The small molecule below binds the protein below.
Small molecule (SMILES): CC(=O)N[C@H]1[C@H](O[C@H]2[C@H](O)[C@@H](NC(C)=O)CO[C@@H]2CO)O[C@H](CO)[C@@H](O)[C@@H]1O

Sequence of chain 1.D:
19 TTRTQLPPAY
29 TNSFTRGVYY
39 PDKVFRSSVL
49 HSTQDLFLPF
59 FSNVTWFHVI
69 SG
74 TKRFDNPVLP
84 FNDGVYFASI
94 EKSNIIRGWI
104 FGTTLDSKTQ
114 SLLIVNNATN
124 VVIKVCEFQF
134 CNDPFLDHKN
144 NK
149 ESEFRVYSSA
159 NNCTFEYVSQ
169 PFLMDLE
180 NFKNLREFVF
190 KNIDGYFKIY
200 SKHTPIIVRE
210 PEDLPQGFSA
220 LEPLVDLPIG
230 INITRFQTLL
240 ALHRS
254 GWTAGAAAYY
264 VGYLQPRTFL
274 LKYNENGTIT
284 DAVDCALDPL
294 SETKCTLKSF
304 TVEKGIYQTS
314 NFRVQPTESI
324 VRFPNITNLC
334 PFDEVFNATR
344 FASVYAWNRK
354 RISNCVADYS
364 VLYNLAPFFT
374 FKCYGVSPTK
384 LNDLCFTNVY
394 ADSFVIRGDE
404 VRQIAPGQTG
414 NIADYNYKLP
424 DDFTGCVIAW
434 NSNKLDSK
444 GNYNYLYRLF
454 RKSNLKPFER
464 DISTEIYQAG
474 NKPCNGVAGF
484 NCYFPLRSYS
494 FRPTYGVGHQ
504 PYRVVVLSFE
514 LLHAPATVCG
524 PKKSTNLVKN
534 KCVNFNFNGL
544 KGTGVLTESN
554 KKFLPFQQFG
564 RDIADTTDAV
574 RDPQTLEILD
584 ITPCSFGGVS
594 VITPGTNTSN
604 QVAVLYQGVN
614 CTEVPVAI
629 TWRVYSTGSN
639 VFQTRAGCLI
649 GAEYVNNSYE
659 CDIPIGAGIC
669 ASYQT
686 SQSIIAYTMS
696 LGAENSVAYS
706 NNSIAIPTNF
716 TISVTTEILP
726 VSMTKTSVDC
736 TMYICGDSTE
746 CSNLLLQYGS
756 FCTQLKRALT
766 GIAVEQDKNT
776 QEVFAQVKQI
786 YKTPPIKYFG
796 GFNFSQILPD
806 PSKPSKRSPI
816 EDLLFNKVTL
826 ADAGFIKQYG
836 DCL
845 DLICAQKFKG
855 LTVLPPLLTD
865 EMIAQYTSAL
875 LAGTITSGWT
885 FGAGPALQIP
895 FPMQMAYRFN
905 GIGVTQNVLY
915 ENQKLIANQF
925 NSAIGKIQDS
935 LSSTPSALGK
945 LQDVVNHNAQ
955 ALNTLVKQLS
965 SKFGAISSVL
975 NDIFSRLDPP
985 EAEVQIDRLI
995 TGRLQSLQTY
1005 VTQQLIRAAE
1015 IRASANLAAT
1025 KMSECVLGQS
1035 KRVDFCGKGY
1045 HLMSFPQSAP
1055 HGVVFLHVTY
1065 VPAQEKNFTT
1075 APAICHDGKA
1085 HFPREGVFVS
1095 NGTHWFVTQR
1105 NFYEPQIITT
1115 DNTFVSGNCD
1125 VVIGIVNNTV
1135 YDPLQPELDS

Binding-site contacts:
Ligand atom O7 contacts residue ASN714 of chain 1.D at 2.8 Å (h-bond).
Ligand atom C3 contacts residue ASN714 of chain 1.D at 3.7 Å.
Ligand atom C5 contacts residue LEU919 of chain 1.D at 4.4 Å (hydrophobic).
Ligand atom O5 contacts residue ASN714 of chain 1.D at 2.5 Å (h-bond).
Ligand atom N2 contacts residue ASN714 of chain 1.D at 3.2 Å (h-bond).
Ligand atom O7 contacts residue THR713 of chain 1.D at 4.1 Å.
Ligand atom C6 contacts residue ASN714 of chain 1.D at 3.2 Å.
Ligand atom O6 contacts residue GLN1068 of chain 1.D at 4.5 Å.
Ligand atom O5 contacts residue LEU919 of chain 1.D at 3.7 Å.
Ligand atom O6 contacts residue ASN714 of chain 1.D at 3.7 Å.
Ligand atom C7 contacts residue GLN1068 of chain 1.D at 4.4 Å.
Ligand atom O5 contacts residue GLN923 of chain 1.D at 4.2 Å.
Ligand atom C3 contacts residue LEU919 of chain 1.D at 4.5 Å (hydrophobic).
Ligand atom C1 contacts residue LEU919 of chain 1.D at 4.2 Å (hydrophobic).
Ligand atom O7 contacts residue GLN1068 of chain 1.D at 3.2 Å (h-bond).
Ligand atom O7 contacts residue LEU919 of chain 1.D at 3.6 Å.
Ligand atom C2 contacts residue ASN714 of chain 1.D at 2.5 Å.
Ligand atom C4 contacts residue ASN714 of chain 1.D at 4.0 Å.
Ligand atom C7 contacts residue ASN714 of chain 1.D at 3.3 Å.
Ligand atom C1 contacts residue ASN714 of chain 1.D at 1.4 Å.
Ligand atom C7 contacts residue LEU919 of chain 1.D at 4.3 Å (hydrophobic).
Ligand atom O6 contacts residue PHE715 of chain 1.D at 4.3 Å.
Ligand atom C5 contacts residue ASN714 of chain 1.D at 3.3 Å.
Ligand atom C6 contacts residue GLN1068 of chain 1.D at 3.9 Å.
Ligand atom O4 contacts residue LEU919 of chain 1.D at 4.0 Å.